Binding-site contacts:
Ligand atom C7 contacts residue ASN283 of chain 2.A at 3.9 Å.
Ligand atom C5 contacts residue ASN283 of chain 2.A at 3.6 Å.
Ligand atom C3 contacts residue ASN283 of chain 2.A at 3.8 Å.
Ligand atom O7 contacts residue ASN283 of chain 2.A at 4.2 Å.
Ligand atom O5 contacts residue ASN296 of chain 2.A at 3.6 Å (h-bond).
Ligand atom C3 contacts residue VAL295 of chain 2.A at 4.4 Å (hydrophobic).
Ligand atom C7 contacts residue VAL295 of chain 2.A at 4.2 Å (hydrophobic).
Ligand atom C8 contacts residue SER43 of chain 2.A at 3.4 Å.
Ligand atom C2 contacts residue VAL295 of chain 2.A at 3.8 Å (hydrophobic).
Ligand atom O5 contacts residue ASN283 of chain 2.A at 2.3 Å (h-bond).
Ligand atom C8 contacts residue VAL295 of chain 2.A at 3.9 Å (hydrophobic).
Ligand atom C1 contacts residue VAL295 of chain 2.A at 3.4 Å (hydrophobic).
Ligand atom N2 contacts residue VAL295 of chain 2.A at 3.2 Å (h-bond).
Ligand atom N2 contacts residue ASN283 of chain 2.A at 2.8 Å (h-bond).
Ligand atom O3 contacts residue THR260 of chain 3.A at 4.0 Å.
Ligand atom C1 contacts residue ASN283 of chain 2.A at 1.4 Å.
Ligand atom C2 contacts residue ASN283 of chain 2.A at 2.4 Å.
Ligand atom O2 contacts residue THR260 of chain 3.A at 4.2 Å.
Ligand atom C1 contacts residue ASN296 of chain 2.A at 3.4 Å.
Ligand atom C5 contacts residue ASN296 of chain 2.A at 4.1 Å.
Ligand atom C4 contacts residue ASN283 of chain 2.A at 4.2 Å.

Sequence of chain 3.A:
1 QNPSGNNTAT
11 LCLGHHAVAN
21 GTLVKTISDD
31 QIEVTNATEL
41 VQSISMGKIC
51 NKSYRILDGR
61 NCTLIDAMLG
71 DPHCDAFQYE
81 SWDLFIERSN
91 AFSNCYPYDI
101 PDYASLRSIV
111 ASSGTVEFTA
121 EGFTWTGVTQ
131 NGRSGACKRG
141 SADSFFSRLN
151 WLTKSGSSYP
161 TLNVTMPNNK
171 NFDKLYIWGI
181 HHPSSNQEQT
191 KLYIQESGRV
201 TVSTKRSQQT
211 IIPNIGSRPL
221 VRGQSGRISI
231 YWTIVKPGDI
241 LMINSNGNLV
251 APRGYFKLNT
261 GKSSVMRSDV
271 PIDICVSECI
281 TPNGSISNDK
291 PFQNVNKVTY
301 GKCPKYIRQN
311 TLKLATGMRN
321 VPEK

A protein and the small-molecule ligand that binds it are described below.
Small molecule (SMILES): CC(=O)N[C@H]1[C@H](O[C@H]2[C@H](O)[C@@H](NC(C)=O)CO[C@@H]2CO)O[C@H](CO)[C@@H](O[C@@H]2O[C@H](CO[C@H]3O[C@H](CO)[C@@H](O)[C@H](O)[C@@H]3O)[C@@H](O)[C@H](O)[C@@H]2O)[C@@H]1O

Sequence of chain 2.A:
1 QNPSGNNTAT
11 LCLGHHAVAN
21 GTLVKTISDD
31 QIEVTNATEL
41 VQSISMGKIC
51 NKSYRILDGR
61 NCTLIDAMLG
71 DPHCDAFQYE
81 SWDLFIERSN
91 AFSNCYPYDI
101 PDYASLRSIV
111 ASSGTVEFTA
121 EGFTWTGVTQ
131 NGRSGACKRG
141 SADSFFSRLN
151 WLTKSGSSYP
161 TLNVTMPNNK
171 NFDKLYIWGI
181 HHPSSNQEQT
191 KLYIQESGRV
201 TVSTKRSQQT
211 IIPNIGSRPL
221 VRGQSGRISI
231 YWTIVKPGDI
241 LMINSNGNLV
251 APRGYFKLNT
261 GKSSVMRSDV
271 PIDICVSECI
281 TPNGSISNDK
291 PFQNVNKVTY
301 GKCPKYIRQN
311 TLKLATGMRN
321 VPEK